This small molecule binds to this protein.
Small molecule (SMILES): CC(=O)N[C@@H]1[C@@H](O)[C@H](O)[C@@H](CO)O[C@H]1O

Sequence of chain 1.A:
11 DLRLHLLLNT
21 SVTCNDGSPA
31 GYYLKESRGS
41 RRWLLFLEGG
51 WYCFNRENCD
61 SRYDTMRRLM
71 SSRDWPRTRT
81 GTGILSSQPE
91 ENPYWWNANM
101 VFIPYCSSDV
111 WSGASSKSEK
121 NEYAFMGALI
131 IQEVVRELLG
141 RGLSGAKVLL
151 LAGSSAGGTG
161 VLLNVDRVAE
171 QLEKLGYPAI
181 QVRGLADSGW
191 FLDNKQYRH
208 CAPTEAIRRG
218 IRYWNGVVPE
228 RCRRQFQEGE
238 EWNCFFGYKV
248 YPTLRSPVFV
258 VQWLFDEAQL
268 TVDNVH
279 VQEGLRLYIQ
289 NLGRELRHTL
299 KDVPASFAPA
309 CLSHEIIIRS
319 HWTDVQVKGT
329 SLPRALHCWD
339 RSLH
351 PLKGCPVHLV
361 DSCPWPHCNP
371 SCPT

Binding-site contacts:
Ligand atom O5 contacts residue ASN19 of chain 1.A at 2.3 Å (h-bond).
Ligand atom C1 contacts residue VAL22 of chain 1.A at 4.3 Å (hydrophobic).
Ligand atom C3 contacts residue ASN19 of chain 1.A at 3.8 Å.
Ligand atom C4 contacts residue ASN19 of chain 1.A at 4.2 Å.
Ligand atom C7 contacts residue ARG136 of chain 1.A at 4.1 Å.
Ligand atom O7 contacts residue ARG136 of chain 1.A at 3.1 Å (salt-bridge).
Ligand atom C8 contacts residue ASN19 of chain 1.A at 4.4 Å.
Ligand atom O7 contacts residue ASN19 of chain 1.A at 3.1 Å (h-bond).
Ligand atom O5 contacts residue GLU133 of chain 1.A at 4.5 Å.
Ligand atom O6 contacts residue VAL22 of chain 1.A at 4.0 Å.
Ligand atom C6 contacts residue LEU129 of chain 1.A at 4.5 Å (hydrophobic).
Ligand atom N2 contacts residue ASN19 of chain 1.A at 2.9 Å (h-bond).
Ligand atom C5 contacts residue ASN19 of chain 1.A at 3.6 Å.
Ligand atom O5 contacts residue VAL22 of chain 1.A at 3.5 Å.
Ligand atom C1 contacts residue ASN19 of chain 1.A at 1.4 Å.
Ligand atom C6 contacts residue VAL22 of chain 1.A at 4.1 Å (hydrophobic).
Ligand atom O7 contacts residue GLU133 of chain 1.A at 4.2 Å.
Ligand atom O6 contacts residue LEU129 of chain 1.A at 4.1 Å.
Ligand atom C2 contacts residue ASN19 of chain 1.A at 2.4 Å.
Ligand atom C5 contacts residue VAL22 of chain 1.A at 4.4 Å (hydrophobic).
Ligand atom C7 contacts residue ASN19 of chain 1.A at 3.2 Å.